Binding-site contacts:
Ligand atom CD2 contacts residue ILE13 of chain 1.A at 3.8 Å (hydrophobic).
Ligand atom CB contacts residue VAL48 of chain 1.A at 3.9 Å (hydrophobic).
Ligand atom CD2 contacts residue GLU14 of chain 1.A at 3.4 Å.
Ligand atom CD1 contacts residue ILE50 of chain 1.A at 3.8 Å (hydrophobic).
Ligand atom CD2 contacts residue THR40 of chain 1.A at 3.5 Å.
Ligand atom O contacts residue SER39 of chain 1.A at 3.0 Å (h-bond).
Ligand atom O contacts residue GLN45 of chain 1.A at 3.0 Å (h-bond).
Ligand atom CA contacts residue SER39 of chain 1.A at 3.3 Å.
Ligand atom C contacts residue ALA41 of chain 1.A at 3.8 Å (hydrophobic).
Ligand atom CD2 contacts residue SER39 of chain 1.A at 3.7 Å.
Ligand atom N contacts residue GLN45 of chain 1.A at 3.5 Å (h-bond).
Ligand atom O contacts residue PHE38 of chain 1.A at 3.4 Å.
Ligand atom CA contacts residue ALA47 of chain 1.A at 3.3 Å (hydrophobic).
Ligand atom O contacts residue THR15 of chain 1.A at 3.3 Å.
Ligand atom CA contacts residue GLN45 of chain 1.A at 3.8 Å.
Ligand atom O contacts residue THR49 of chain 1.A at 3.2 Å (h-bond).
Ligand atom CB contacts residue ALA41 of chain 1.A at 3.7 Å (hydrophobic).
Ligand atom NH1 contacts residue VAL37 of chain 1.A at 3.1 Å (h-bond).
Ligand atom CD1 contacts residue PHE38 of chain 1.A at 3.6 Å (hydrophobic).
Ligand atom CA contacts residue GLN45 of chain 1.A at 3.7 Å.
Ligand atom O contacts residue ALA47 of chain 1.A at 3.9 Å.
Ligand atom OXT contacts residue THR49 of chain 1.A at 2.9 Å (h-bond).
Ligand atom CD contacts residue VAL37 of chain 1.A at 3.2 Å (hydrophobic).
Ligand atom CB contacts residue PHE38 of chain 1.A at 3.7 Å (hydrophobic).
Ligand atom CD contacts residue PHE38 of chain 1.A at 3.9 Å (hydrophobic).
Ligand atom C contacts residue SER39 of chain 1.A at 3.5 Å.
Ligand atom NE contacts residue VAL37 of chain 1.A at 3.9 Å.
Ligand atom C contacts residue THR49 of chain 1.A at 3.4 Å.
Ligand atom O contacts residue THR40 of chain 1.A at 3.7 Å.
Ligand atom C contacts residue GLN45 of chain 1.A at 3.5 Å.
Ligand atom O contacts residue THR49 of chain 1.A at 3.0 Å (h-bond).
Ligand atom O contacts residue VAL48 of chain 1.A at 3.8 Å.
Ligand atom CD1 contacts residue HIS153 of chain 1.A at 3.4 Å.
Ligand atom CZ contacts residue VAL37 of chain 1.A at 3.9 Å (hydrophobic).
Ligand atom N contacts residue SER39 of chain 1.A at 2.9 Å (h-bond).
Ligand atom O contacts residue ALA41 of chain 1.A at 3.0 Å (h-bond).
Ligand atom CB contacts residue SER39 of chain 1.A at 3.8 Å.
Ligand atom O contacts residue MET16 of chain 1.A at 2.9 Å (h-bond).
Ligand atom CG2 contacts residue ALA41 of chain 1.A at 3.8 Å (hydrophobic).
Ligand atom O contacts residue VAL48 of chain 1.A at 3.4 Å.

This small molecule binds to this protein.
Small molecule (SMILES): CC(C)C[C@H](NC(=O)[C@H](CC(C)C)NC(=O)[C@H](CCCN=C(N)N)NC(=O)[C@@H](N)CC(N)=O)C(=O)N[C@@H](CC(C)C)C(=O)N[C@H](C(=O)NCC(=O)O)[C@@H](C)O

Sequence of chain 1.A:
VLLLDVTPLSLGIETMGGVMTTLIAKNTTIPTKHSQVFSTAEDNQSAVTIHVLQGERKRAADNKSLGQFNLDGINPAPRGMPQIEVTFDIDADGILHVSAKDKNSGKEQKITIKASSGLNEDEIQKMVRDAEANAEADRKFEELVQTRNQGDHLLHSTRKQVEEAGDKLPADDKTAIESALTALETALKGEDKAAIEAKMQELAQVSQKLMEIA